Sequence of chain 16.C:
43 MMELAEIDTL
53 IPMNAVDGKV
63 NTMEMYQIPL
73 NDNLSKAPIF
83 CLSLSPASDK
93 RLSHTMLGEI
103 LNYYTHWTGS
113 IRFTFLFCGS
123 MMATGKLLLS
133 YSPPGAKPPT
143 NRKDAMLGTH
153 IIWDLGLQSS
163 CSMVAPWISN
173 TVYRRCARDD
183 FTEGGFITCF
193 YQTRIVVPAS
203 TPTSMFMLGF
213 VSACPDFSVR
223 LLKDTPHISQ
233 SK

Sequence of chain 17.A:
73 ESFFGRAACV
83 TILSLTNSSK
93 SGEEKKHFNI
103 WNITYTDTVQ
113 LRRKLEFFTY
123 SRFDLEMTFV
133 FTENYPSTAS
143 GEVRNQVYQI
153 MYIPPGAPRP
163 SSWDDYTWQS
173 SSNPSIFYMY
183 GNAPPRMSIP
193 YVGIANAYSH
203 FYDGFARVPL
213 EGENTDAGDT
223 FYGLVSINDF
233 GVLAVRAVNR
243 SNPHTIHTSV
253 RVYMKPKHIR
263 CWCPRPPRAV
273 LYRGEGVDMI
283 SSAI

A small-molecule ligand and the protein it binds are described below.
Small molecule (SMILES): CC[C@H](C)[C@H](NC(=O)[C@@H](N)CC(C)C)C(=O)NCC(=O)N[C@@H](CCCN=C(N)N)C(=O)N[C@H](C=O)[C@@H](C)O

Binding-site contacts:
Ligand atom CA contacts residue LYS234 of chain 16.C at 2.5 Å.
Ligand atom N contacts residue LYS234 of chain 16.C at 3.6 Å.
Ligand atom C contacts residue SER86 of chain 17.A at 3.6 Å.
Ligand atom NH2 contacts residue LYS98 of chain 17.A at 2.7 Å (salt-bridge).
Ligand atom C contacts residue LYS234 of chain 16.C at 3.0 Å.
Ligand atom NH2 contacts residue SER86 of chain 17.A at 3.5 Å (h-bond).
Ligand atom CG contacts residue SER86 of chain 17.A at 4.2 Å.
Ligand atom NE contacts residue SER86 of chain 17.A at 3.6 Å.
Ligand atom N contacts residue SER86 of chain 17.A at 4.0 Å.
Ligand atom NH2 contacts residue LYS97 of chain 17.A at 3.6 Å (salt-bridge).
Ligand atom C contacts residue THR88 of chain 17.A at 4.2 Å.
Ligand atom NE contacts residue ASN101 of chain 17.A at 3.0 Å (h-bond).
Ligand atom CB contacts residue SER86 of chain 17.A at 3.9 Å.
Ligand atom CD contacts residue SER86 of chain 17.A at 3.5 Å.
Ligand atom NH1 contacts residue LEU87 of chain 17.A at 3.9 Å.
Ligand atom O contacts residue LYS234 of chain 16.C at 3.4 Å.
Ligand atom C contacts residue LYS98 of chain 17.A at 3.7 Å.
Ligand atom CB contacts residue LYS234 of chain 16.C at 3.9 Å.
Ligand atom CZ contacts residue SER86 of chain 17.A at 3.2 Å.
Ligand atom NH2 contacts residue LEU87 of chain 17.A at 3.9 Å.
Ligand atom CZ contacts residue LYS98 of chain 17.A at 3.7 Å.
Ligand atom N contacts residue SER233 of chain 16.C at 3.0 Å (h-bond).
Ligand atom NH1 contacts residue LYS98 of chain 17.A at 3.7 Å.
Ligand atom CA contacts residue SER86 of chain 17.A at 4.0 Å.
Ligand atom CD contacts residue ASN101 of chain 17.A at 3.2 Å.
Ligand atom O contacts residue THR88 of chain 17.A at 3.7 Å.
Ligand atom CA contacts residue SER233 of chain 16.C at 3.6 Å.
Ligand atom NH2 contacts residue PHE100 of chain 17.A at 2.8 Å (h-bond).
Ligand atom CD1 contacts residue ILE84 of chain 17.A at 4.0 Å (hydrophobic).
Ligand atom CZ contacts residue ASN101 of chain 17.A at 3.7 Å.
Ligand atom NH1 contacts residue SER86 of chain 17.A at 3.4 Å (h-bond).
Ligand atom CZ contacts residue PHE100 of chain 17.A at 4.1 Å (hydrophobic).
Ligand atom O contacts residue SER86 of chain 17.A at 2.8 Å (h-bond).
Ligand atom CZ contacts residue LEU87 of chain 17.A at 4.2 Å (hydrophobic).
Ligand atom N contacts residue LYS234 of chain 16.C at 1.5 Å.
Ligand atom NH1 contacts residue THR88 of chain 17.A at 3.8 Å.
Ligand atom O contacts residue LYS98 of chain 17.A at 3.8 Å.
Ligand atom CB contacts residue SER233 of chain 16.C at 4.1 Å.
Ligand atom CD2 contacts residue ILE84 of chain 17.A at 3.9 Å (hydrophobic).
Ligand atom NH2 contacts residue ASN101 of chain 17.A at 3.7 Å.